Sequence of chain 1.D:
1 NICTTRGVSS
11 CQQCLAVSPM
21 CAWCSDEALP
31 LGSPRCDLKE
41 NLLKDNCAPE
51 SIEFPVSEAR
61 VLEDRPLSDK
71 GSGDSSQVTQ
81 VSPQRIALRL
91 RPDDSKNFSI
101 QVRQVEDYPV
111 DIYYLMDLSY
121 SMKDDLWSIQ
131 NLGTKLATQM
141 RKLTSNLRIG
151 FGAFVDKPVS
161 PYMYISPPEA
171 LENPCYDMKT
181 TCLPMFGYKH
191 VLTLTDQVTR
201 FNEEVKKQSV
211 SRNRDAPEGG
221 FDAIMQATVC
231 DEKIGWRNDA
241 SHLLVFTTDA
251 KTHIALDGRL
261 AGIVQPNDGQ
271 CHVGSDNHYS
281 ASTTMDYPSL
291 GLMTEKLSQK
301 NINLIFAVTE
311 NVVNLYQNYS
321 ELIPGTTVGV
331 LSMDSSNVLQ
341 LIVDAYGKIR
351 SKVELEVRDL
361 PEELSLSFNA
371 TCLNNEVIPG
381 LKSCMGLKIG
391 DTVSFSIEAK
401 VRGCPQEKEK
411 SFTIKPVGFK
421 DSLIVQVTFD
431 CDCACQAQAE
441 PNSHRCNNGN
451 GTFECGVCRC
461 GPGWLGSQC

Binding-site contacts:
Ligand atom N2 contacts residue GLU398 of chain 1.D at 4.2 Å.
Ligand atom C8 contacts residue GLU398 of chain 1.D at 3.6 Å.
Ligand atom C3 contacts residue ASN369 of chain 1.D at 3.5 Å.
Ligand atom O6 contacts residue PRO379 of chain 1.D at 3.6 Å.
Ligand atom O7 contacts residue ASN369 of chain 1.D at 2.8 Å (h-bond).
Ligand atom C8 contacts residue ASN369 of chain 1.D at 4.3 Å.
Ligand atom C8 contacts residue ILE397 of chain 1.D at 3.6 Å (hydrophobic).
Ligand atom O3 contacts residue GLU398 of chain 1.D at 4.2 Å.
Ligand atom O7 contacts residue SER396 of chain 1.D at 2.6 Å (h-bond).
Ligand atom C4 contacts residue ASN369 of chain 1.D at 3.9 Å.
Ligand atom C1 contacts residue ASN369 of chain 1.D at 1.4 Å.
Ligand atom C7 contacts residue SER396 of chain 1.D at 3.3 Å.
Ligand atom O6 contacts residue ASN369 of chain 1.D at 4.4 Å.
Ligand atom C8 contacts residue SER396 of chain 1.D at 3.3 Å.
Ligand atom O3 contacts residue ASN369 of chain 1.D at 4.5 Å.
Ligand atom C7 contacts residue ASN369 of chain 1.D at 3.0 Å.
Ligand atom C2 contacts residue ASN369 of chain 1.D at 2.1 Å.
Ligand atom O5 contacts residue ASN369 of chain 1.D at 2.2 Å (h-bond).
Ligand atom C5 contacts residue ASN369 of chain 1.D at 3.5 Å.
Ligand atom O5 contacts residue PRO379 of chain 1.D at 4.2 Å.
Ligand atom N2 contacts residue ASN369 of chain 1.D at 2.8 Å (h-bond).
Ligand atom C8 contacts residue SER367 of chain 1.D at 4.0 Å.

This small molecule binds to this protein.
Small molecule (SMILES): CC(=O)N[C@H]1[C@H](O[C@H]2[C@H](O)[C@@H](NC(C)=O)CO[C@@H]2CO)O[C@H](CO)[C@@H](O)[C@@H]1O